A protein and the small-molecule ligand that binds it are described below.
Small molecule (SMILES): NS(=O)(=O)c1ccc(NC(=O)Cc2cccs2)c(F)c1

Binding-site contacts:
Ligand atom F01 contacts residue GOL1 of chain 1.E at 3.1 Å.
Ligand atom C05 contacts residue THR196 of chain 1.A at 3.3 Å.
Ligand atom C03 contacts residue GOL1 of chain 1.E at 3.8 Å.
Ligand atom C04 contacts residue GOL1 of chain 1.E at 3.8 Å.
Ligand atom C12 contacts residue PRO198 of chain 1.A at 3.9 Å (hydrophobic).
Ligand atom C13 contacts residue PRO198 of chain 1.A at 3.6 Å (hydrophobic).
Ligand atom C02 contacts residue LEU194 of chain 1.A at 3.8 Å (hydrophobic).
Ligand atom O01 contacts residue TRP205 of chain 1.A at 3.5 Å.
Ligand atom O08 contacts residue LEU194 of chain 1.A at 3.8 Å.
Ligand atom C04 contacts residue GOL1 of chain 1.C at 3.7 Å.
Ligand atom N01 contacts residue ZN1 of chain 1.B at 2.0 Å.
Ligand atom C09 contacts residue GOL1 of chain 1.E at 3.8 Å.
Ligand atom C01 contacts residue LEU194 of chain 1.A at 3.8 Å (hydrophobic).
Ligand atom C08 contacts residue GOL1 of chain 1.E at 3.9 Å.
Ligand atom S01 contacts residue HIS91 of chain 1.A at 3.9 Å.
Ligand atom N01 contacts residue HIS93 of chain 1.A at 3.3 Å (h-bond).
Ligand atom N07 contacts residue GOL1 of chain 1.C at 3.8 Å.
Ligand atom O02 contacts residue TRP205 of chain 1.A at 3.9 Å.
Ligand atom O01 contacts residue LEU194 of chain 1.A at 3.4 Å.
Ligand atom C03 contacts residue GOL1 of chain 1.C at 3.9 Å.
Ligand atom O02 contacts residue VAL139 of chain 1.A at 3.8 Å.
Ligand atom O02 contacts residue HIS116 of chain 1.A at 3.5 Å (h-bond).
Ligand atom S01 contacts residue ZN1 of chain 1.B at 3.1 Å.
Ligand atom N01 contacts residue HIS116 of chain 1.A at 3.4 Å (h-bond).
Ligand atom N07 contacts residue GOL1 of chain 1.E at 3.0 Å (h-bond).
Ligand atom C03 contacts residue GLN89 of chain 1.A at 3.9 Å.
Ligand atom O08 contacts residue PRO198 of chain 1.A at 3.4 Å.
Ligand atom O08 contacts residue PRO197 of chain 1.A at 3.7 Å.
Ligand atom F01 contacts residue GLN89 of chain 1.A at 3.3 Å.
Ligand atom C03 contacts residue LEU194 of chain 1.A at 3.9 Å (hydrophobic).
Ligand atom F01 contacts residue VAL118 of chain 1.A at 3.7 Å.
Ligand atom N01 contacts residue THR195 of chain 1.A at 2.8 Å (h-bond).
Ligand atom C06 contacts residue THR196 of chain 1.A at 3.4 Å.
Ligand atom O02 contacts residue HIS91 of chain 1.A at 3.4 Å.
Ligand atom S01 contacts residue THR195 of chain 1.A at 3.9 Å.
Ligand atom N01 contacts residue HIS91 of chain 1.A at 3.3 Å (h-bond).
Ligand atom O02 contacts residue ZN1 of chain 1.B at 3.1 Å.
Ligand atom O01 contacts residue THR195 of chain 1.A at 3.0 Å (h-bond).
Ligand atom F01 contacts residue PHE127 of chain 1.A at 3.4 Å.
Ligand atom C05 contacts residue GOL1 of chain 1.C at 3.6 Å.

Sequence of chain 1.A:
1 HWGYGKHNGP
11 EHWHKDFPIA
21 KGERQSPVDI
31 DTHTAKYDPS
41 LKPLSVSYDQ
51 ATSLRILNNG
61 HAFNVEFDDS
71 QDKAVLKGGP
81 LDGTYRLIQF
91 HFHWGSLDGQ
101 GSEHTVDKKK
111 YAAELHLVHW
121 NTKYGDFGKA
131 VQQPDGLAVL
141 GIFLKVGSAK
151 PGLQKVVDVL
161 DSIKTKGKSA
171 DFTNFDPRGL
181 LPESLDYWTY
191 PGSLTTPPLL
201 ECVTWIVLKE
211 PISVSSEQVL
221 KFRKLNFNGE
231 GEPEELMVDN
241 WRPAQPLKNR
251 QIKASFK